Sequence of chain 1.B:
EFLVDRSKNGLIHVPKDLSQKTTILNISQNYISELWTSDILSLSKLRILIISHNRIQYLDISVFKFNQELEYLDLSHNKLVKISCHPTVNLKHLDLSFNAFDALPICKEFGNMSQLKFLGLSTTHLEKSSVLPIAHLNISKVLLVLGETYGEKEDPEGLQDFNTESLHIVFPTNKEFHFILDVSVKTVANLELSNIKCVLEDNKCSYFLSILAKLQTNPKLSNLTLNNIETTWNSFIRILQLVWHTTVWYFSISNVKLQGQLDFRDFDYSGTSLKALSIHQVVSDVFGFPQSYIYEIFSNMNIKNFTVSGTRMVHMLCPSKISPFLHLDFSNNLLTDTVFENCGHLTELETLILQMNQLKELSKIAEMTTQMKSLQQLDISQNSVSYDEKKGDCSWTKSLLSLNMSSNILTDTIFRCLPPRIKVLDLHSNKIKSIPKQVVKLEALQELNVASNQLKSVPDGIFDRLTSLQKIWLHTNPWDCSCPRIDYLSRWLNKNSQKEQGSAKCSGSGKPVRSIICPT

Binding-site contacts:
Ligand atom C2 contacts residue ASN163 of chain 1.B at 2.6 Å.
Ligand atom C3 contacts residue ASN163 of chain 1.B at 3.8 Å.
Ligand atom C5 contacts residue GLU190 of chain 1.B at 4.4 Å.
Ligand atom O5 contacts residue ASN163 of chain 1.B at 2.3 Å (h-bond).
Ligand atom C8 contacts residue ASN188 of chain 1.B at 3.4 Å.
Ligand atom C5 contacts residue ASN163 of chain 1.B at 3.6 Å.
Ligand atom C7 contacts residue ASN163 of chain 1.B at 4.3 Å.
Ligand atom C1 contacts residue ASN163 of chain 1.B at 1.4 Å.
Ligand atom C7 contacts residue ASN188 of chain 1.B at 4.3 Å.
Ligand atom N2 contacts residue ASN163 of chain 1.B at 3.0 Å (h-bond).
Ligand atom C4 contacts residue ASN163 of chain 1.B at 4.3 Å.

A protein and the small-molecule ligand that binds it are described below.
Small molecule (SMILES): CC(=O)N[C@@H]1[C@@H](O)[C@H](O)[C@@H](CO)O[C@H]1O